Binding-site contacts:
Ligand atom C8 contacts residue GLY78 of chain 1.B at 3.8 Å.
Ligand atom O7 contacts residue GLU72 of chain 1.B at 3.7 Å.
Ligand atom C3 contacts residue GLU72 of chain 1.B at 4.5 Å.
Ligand atom C1 contacts residue ASN82 of chain 1.B at 1.4 Å.
Ligand atom C7 contacts residue ASN82 of chain 1.B at 4.0 Å.
Ligand atom C8 contacts residue LYS75 of chain 1.B at 3.7 Å.
Ligand atom C7 contacts residue ASN79 of chain 1.B at 3.8 Å.
Ligand atom O7 contacts residue ASN79 of chain 1.B at 4.1 Å.
Ligand atom C5 contacts residue ASN82 of chain 1.B at 3.7 Å.
Ligand atom N2 contacts residue GLU72 of chain 1.B at 4.1 Å.
Ligand atom O5 contacts residue ASN82 of chain 1.B at 2.4 Å (h-bond).
Ligand atom C4 contacts residue ASN82 of chain 1.B at 4.2 Å.
Ligand atom C3 contacts residue ASN82 of chain 1.B at 3.8 Å.
Ligand atom O3 contacts residue GLU72 of chain 1.B at 3.6 Å (salt-bridge).
Ligand atom N2 contacts residue GLY78 of chain 1.B at 4.2 Å.
Ligand atom C8 contacts residue ASN79 of chain 1.B at 3.3 Å.
Ligand atom C8 contacts residue GLU72 of chain 1.B at 3.4 Å.
Ligand atom O6 contacts residue ARG291 of chain 1.A at 4.4 Å.
Ligand atom C7 contacts residue GLU72 of chain 1.B at 3.5 Å.
Ligand atom C2 contacts residue ASN82 of chain 1.B at 2.5 Å.
Ligand atom N2 contacts residue ASN82 of chain 1.B at 2.9 Å (h-bond).

Sequence of chain 1.B:
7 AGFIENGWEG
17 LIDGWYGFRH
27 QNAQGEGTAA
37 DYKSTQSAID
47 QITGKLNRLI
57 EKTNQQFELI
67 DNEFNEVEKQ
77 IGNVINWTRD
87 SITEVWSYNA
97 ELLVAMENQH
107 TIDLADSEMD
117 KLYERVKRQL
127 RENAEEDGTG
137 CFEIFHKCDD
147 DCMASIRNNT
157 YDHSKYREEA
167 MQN

This small molecule binds to this protein.
Small molecule (SMILES): CC(=O)N[C@@H]1[C@@H](O)[C@H](O)[C@@H](CO)O[C@H]1O

Sequence of chain 1.A:
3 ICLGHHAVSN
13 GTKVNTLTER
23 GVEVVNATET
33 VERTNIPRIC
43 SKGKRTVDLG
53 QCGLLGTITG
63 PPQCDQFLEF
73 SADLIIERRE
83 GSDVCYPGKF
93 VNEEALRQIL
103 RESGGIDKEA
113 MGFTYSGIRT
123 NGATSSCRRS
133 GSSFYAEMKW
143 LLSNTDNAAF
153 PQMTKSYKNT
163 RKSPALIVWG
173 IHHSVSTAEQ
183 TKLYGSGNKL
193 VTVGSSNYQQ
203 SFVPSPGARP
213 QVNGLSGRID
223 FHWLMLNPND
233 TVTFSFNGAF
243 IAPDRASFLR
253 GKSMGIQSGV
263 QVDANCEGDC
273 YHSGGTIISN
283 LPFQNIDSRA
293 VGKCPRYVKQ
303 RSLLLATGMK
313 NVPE